Sequence of chain 1.A:
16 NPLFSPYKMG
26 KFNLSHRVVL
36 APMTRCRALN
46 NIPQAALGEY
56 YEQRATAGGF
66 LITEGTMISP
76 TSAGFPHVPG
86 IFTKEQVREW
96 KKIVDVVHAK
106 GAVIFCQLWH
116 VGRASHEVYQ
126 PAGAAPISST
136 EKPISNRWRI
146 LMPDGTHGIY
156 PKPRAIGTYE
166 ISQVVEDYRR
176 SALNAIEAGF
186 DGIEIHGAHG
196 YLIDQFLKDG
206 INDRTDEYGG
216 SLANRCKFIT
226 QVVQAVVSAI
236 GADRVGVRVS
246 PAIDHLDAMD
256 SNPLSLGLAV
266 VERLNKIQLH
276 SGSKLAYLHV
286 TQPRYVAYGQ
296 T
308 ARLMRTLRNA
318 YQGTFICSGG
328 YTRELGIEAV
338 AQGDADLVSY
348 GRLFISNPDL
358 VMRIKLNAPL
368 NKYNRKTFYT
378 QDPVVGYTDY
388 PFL

Binding-site contacts:
Ligand atom O5'A contacts residue ARG289 of chain 1.A at 4.0 Å.
Ligand atom C3'A contacts residue SO41 of chain 1.D at 3.3 Å.
Ligand atom C7N contacts residue TYR196 of chain 1.A at 3.5 Å (hydrophobic).
Ligand atom O7N contacts residue FMN1 of chain 1.C at 3.3 Å.
Ligand atom O2P contacts residue TYR376 of chain 1.A at 4.0 Å.
Ligand atom O4'A contacts residue HIS250 of chain 1.A at 3.3 Å.
Ligand atom N1N contacts residue FMN1 of chain 1.C at 4.0 Å.
Ligand atom C5N contacts residue TYR376 of chain 1.A at 3.6 Å (hydrophobic).
Ligand atom C4'A contacts residue HIS250 of chain 1.A at 3.6 Å.
Ligand atom C7N contacts residue FMN1 of chain 1.C at 3.2 Å.
Ligand atom C7N contacts residue HIS194 of chain 1.A at 4.1 Å.
Ligand atom O1N contacts residue ARG289 of chain 1.A at 2.7 Å (salt-bridge).
Ligand atom C5'A contacts residue SO41 of chain 1.D at 3.6 Å.
Ligand atom O7N contacts residue THR39 of chain 1.A at 3.8 Å.
Ligand atom C3N contacts residue TYR196 of chain 1.A at 4.0 Å (hydrophobic).
Ligand atom O7N contacts residue TYR196 of chain 1.A at 3.5 Å.
Ligand atom PN contacts residue ARG289 of chain 1.A at 3.9 Å.
Ligand atom C5N contacts residue TYR196 of chain 1.A at 4.0 Å (hydrophobic).
Ligand atom C7N contacts residue HIS191 of chain 1.A at 3.8 Å.
Ligand atom C6N contacts residue TYR376 of chain 1.A at 4.0 Å (hydrophobic).
Ligand atom O3'A contacts residue SO41 of chain 1.D at 2.4 Å (h-bond).
Ligand atom O2N contacts residue ARG372 of chain 1.A at 3.1 Å (salt-bridge).
Ligand atom C5'A contacts residue ARG289 of chain 1.A at 3.6 Å.
Ligand atom N7N contacts residue TYR196 of chain 1.A at 3.4 Å.
Ligand atom O2'A contacts residue FMN1 of chain 1.C at 3.3 Å.
Ligand atom C2N contacts residue HIS250 of chain 1.A at 4.1 Å.
Ligand atom C2N contacts residue FMN1 of chain 1.C at 4.0 Å.
Ligand atom N7N contacts residue HIS194 of chain 1.A at 2.9 Å (h-bond).
Ligand atom C4N contacts residue TYR196 of chain 1.A at 3.4 Å (hydrophobic).
Ligand atom C4'A contacts residue SO41 of chain 1.D at 3.7 Å.
Ligand atom O7N contacts residue HIS191 of chain 1.A at 3.9 Å.
Ligand atom C3N contacts residue FMN1 of chain 1.C at 3.5 Å.
Ligand atom O3'A contacts residue ILE248 of chain 1.A at 4.1 Å.
Ligand atom C5'A contacts residue HIS250 of chain 1.A at 3.6 Å.
Ligand atom N7N contacts residue HIS191 of chain 1.A at 2.8 Å (h-bond).
Ligand atom C3'A contacts residue ARG289 of chain 1.A at 3.9 Å.
Ligand atom O1 contacts residue HIS250 of chain 1.A at 3.9 Å.
Ligand atom O7N contacts residue TRP114 of chain 1.A at 3.1 Å.
Ligand atom N7N contacts residue FMN1 of chain 1.C at 3.2 Å.
Ligand atom C2N contacts residue HIS194 of chain 1.A at 3.5 Å.

The small molecule below binds the protein below.
Small molecule (SMILES): NC(=O)[C@H]1C=CCN([C@@H]2O[C@H](COP(=O)(O)OP(=O)(O)OC[C@@H]3O[C@@H](n4cnc5c(N)ncnc54)[C@@H](O)[C@H]3O)[C@@H](O)[C@H]2O)C1